Sequence of chain 2.A:
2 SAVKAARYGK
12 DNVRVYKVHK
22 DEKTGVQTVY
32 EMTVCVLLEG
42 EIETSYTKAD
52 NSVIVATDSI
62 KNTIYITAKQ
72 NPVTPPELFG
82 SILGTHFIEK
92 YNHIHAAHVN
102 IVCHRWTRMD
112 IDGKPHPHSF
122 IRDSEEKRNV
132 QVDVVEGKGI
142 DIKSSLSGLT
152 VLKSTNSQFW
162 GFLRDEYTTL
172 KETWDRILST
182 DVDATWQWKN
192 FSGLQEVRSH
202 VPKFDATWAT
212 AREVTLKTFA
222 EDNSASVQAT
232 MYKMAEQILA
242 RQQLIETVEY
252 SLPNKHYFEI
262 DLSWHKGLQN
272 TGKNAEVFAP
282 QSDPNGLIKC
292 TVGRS

This protein binds this small molecule.
Small molecule (SMILES): O=c1[nH]c(=O)c2nn[nH]c2[nH]1

Sequence of chain 1.A:
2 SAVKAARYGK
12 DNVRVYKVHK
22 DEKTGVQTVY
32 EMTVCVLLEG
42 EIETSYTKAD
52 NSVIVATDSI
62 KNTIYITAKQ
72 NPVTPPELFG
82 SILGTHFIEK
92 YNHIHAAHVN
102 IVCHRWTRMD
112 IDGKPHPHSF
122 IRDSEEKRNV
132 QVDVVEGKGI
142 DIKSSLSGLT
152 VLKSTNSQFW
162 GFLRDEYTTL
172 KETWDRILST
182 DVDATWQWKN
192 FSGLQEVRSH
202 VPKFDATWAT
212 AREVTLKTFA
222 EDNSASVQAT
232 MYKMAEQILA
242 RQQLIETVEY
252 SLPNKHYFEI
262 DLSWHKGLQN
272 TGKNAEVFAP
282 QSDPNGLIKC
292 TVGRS

Binding-site contacts:
Ligand atom O6 contacts residue TYR9 of chain 2.A at 3.8 Å.
Ligand atom C2 contacts residue GLN229 of chain 1.A at 3.9 Å.
Ligand atom C5 contacts residue PHE160 of chain 1.A at 3.4 Å (hydrophobic).
Ligand atom N1 contacts residue PHE160 of chain 1.A at 3.6 Å.
Ligand atom C2 contacts residue VAL228 of chain 1.A at 4.0 Å (hydrophobic).
Ligand atom O2 contacts residue PHE160 of chain 1.A at 3.9 Å.
Ligand atom N3 contacts residue ASN255 of chain 1.A at 3.4 Å (h-bond).
Ligand atom C2 contacts residue PHE160 of chain 1.A at 3.7 Å (hydrophobic).
Ligand atom O2 contacts residue ARG177 of chain 1.A at 2.8 Å (salt-bridge).
Ligand atom N8 contacts residue ALA57 of chain 2.A at 3.8 Å.
Ligand atom C6 contacts residue PHE160 of chain 1.A at 3.6 Å (hydrophobic).
Ligand atom C2 contacts residue ARG177 of chain 1.A at 3.6 Å.
Ligand atom N9 contacts residue ARG177 of chain 1.A at 4.0 Å.
Ligand atom O2 contacts residue SER227 of chain 1.A at 3.6 Å.
Ligand atom N7 contacts residue THR58 of chain 2.A at 2.8 Å (h-bond).
Ligand atom O6 contacts residue GLN229 of chain 1.A at 2.9 Å (h-bond).
Ligand atom N1 contacts residue GLN229 of chain 1.A at 2.9 Å (h-bond).
Ligand atom O6 contacts residue ILE55 of chain 2.A at 3.5 Å.
Ligand atom N3 contacts residue ARG177 of chain 1.A at 3.0 Å (salt-bridge).
Ligand atom O6 contacts residue PHE160 of chain 1.A at 4.1 Å.
Ligand atom C5 contacts residue THR58 of chain 2.A at 4.0 Å.
Ligand atom N7 contacts residue PHE160 of chain 1.A at 3.7 Å.
Ligand atom C4 contacts residue ASN255 of chain 1.A at 3.9 Å.
Ligand atom O2 contacts residue GLN229 of chain 1.A at 3.8 Å.
Ligand atom N9 contacts residue LEU171 of chain 1.A at 3.9 Å.
Ligand atom N3 contacts residue PHE160 of chain 1.A at 3.7 Å.
Ligand atom N8 contacts residue THR58 of chain 2.A at 3.3 Å (h-bond).
Ligand atom C6 contacts residue GLN229 of chain 1.A at 3.7 Å.
Ligand atom N8 contacts residue PHE160 of chain 1.A at 3.6 Å.
Ligand atom O2 contacts residue ASN255 of chain 1.A at 4.1 Å.
Ligand atom N8 contacts residue LEU171 of chain 1.A at 3.8 Å.
Ligand atom N7 contacts residue ALA57 of chain 2.A at 3.5 Å.
Ligand atom C4 contacts residue ARG177 of chain 1.A at 3.8 Å.
Ligand atom C4 contacts residue PHE160 of chain 1.A at 3.4 Å (hydrophobic).
Ligand atom N9 contacts residue PHE160 of chain 1.A at 3.5 Å.
Ligand atom N8 contacts residue ASP59 of chain 2.A at 3.9 Å.
Ligand atom O6 contacts residue THR58 of chain 2.A at 3.8 Å.
Ligand atom C2 contacts residue ASN255 of chain 1.A at 3.9 Å.
Ligand atom O2 contacts residue VAL228 of chain 1.A at 2.9 Å (h-bond).
Ligand atom O6 contacts residue ILE289 of chain 1.A at 4.1 Å.